Sequence of chain 1.A:
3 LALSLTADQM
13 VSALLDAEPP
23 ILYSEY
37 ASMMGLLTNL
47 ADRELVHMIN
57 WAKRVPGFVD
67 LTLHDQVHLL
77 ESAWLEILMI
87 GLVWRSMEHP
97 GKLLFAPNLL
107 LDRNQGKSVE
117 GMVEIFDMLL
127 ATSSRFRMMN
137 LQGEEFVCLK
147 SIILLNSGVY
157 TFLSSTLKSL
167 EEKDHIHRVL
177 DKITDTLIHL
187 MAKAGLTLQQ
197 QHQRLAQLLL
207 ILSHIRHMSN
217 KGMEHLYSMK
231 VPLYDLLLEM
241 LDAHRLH

The small molecule below binds the protein below.
Small molecule (SMILES): Oc1ccc([C@@H]2Oc3cccc(O)c3[C@@H]3CCC[C@@H]32)cc1

Binding-site contacts:
Ligand atom C18 contacts residue PHE101 of chain 1.A at 3.8 Å (hydrophobic).
Ligand atom C5 contacts residue ILE121 of chain 1.A at 3.6 Å (hydrophobic).
Ligand atom O22 contacts residue ARG91 of chain 1.A at 2.8 Å (salt-bridge).
Ligand atom C19 contacts residue LEU88 of chain 1.A at 4.0 Å (hydrophobic).
Ligand atom C16 contacts residue LEU81 of chain 1.A at 3.8 Å (hydrophobic).
Ligand atom C19 contacts residue PHE101 of chain 1.A at 3.9 Å (hydrophobic).
Ligand atom C23 contacts residue LEU46 of chain 1.A at 3.8 Å (hydrophobic).
Ligand atom C23 contacts residue ALA47 of chain 1.A at 4.2 Å (hydrophobic).
Ligand atom C6 contacts residue PHE101 of chain 1.A at 4.4 Å (hydrophobic).
Ligand atom C6 contacts residue ILE121 of chain 1.A at 4.1 Å (hydrophobic).
Ligand atom C6 contacts residue LEU125 of chain 1.A at 4.1 Å (hydrophobic).
Ligand atom C21 contacts residue GLU50 of chain 1.A at 3.1 Å.
Ligand atom C9 contacts residue PHE101 of chain 1.A at 3.9 Å (hydrophobic).
Ligand atom O8 contacts residue PHE101 of chain 1.A at 3.7 Å.
Ligand atom C21 contacts residue LEU84 of chain 1.A at 4.0 Å (hydrophobic).
Ligand atom C11 contacts residue LEU43 of chain 1.A at 4.2 Å (hydrophobic).
Ligand atom C20 contacts residue ARG91 of chain 1.A at 4.3 Å.
Ligand atom C2 contacts residue HIS221 of chain 1.A at 3.6 Å.
Ligand atom C16 contacts residue LEU222 of chain 1.A at 4.2 Å (hydrophobic).
Ligand atom C17 contacts residue ALA47 of chain 1.A at 4.0 Å (hydrophobic).
Ligand atom O3 contacts residue HIS221 of chain 1.A at 2.7 Å (h-bond).
Ligand atom C20 contacts residue LEU84 of chain 1.A at 3.6 Å (hydrophobic).
Ligand atom C4 contacts residue MET118 of chain 1.A at 4.0 Å (hydrophobic).
Ligand atom C4 contacts residue HIS221 of chain 1.A at 3.7 Å.
Ligand atom O3 contacts residue MET40 of chain 1.A at 3.5 Å.
Ligand atom C9 contacts residue LEU43 of chain 1.A at 4.2 Å (hydrophobic).
Ligand atom C23 contacts residue GLU50 of chain 1.A at 3.1 Å.
Ligand atom C15 contacts residue LEU222 of chain 1.A at 3.8 Å (hydrophobic).
Ligand atom C20 contacts residue LEU88 of chain 1.A at 4.0 Å (hydrophobic).
Ligand atom C24 contacts residue ALA47 of chain 1.A at 4.0 Å (hydrophobic).
Ligand atom C23 contacts residue LEU43 of chain 1.A at 4.3 Å (hydrophobic).
Ligand atom C16 contacts residue TRP80 of chain 1.A at 4.3 Å (hydrophobic).
Ligand atom C24 contacts residue LEU43 of chain 1.A at 3.6 Å (hydrophobic).
Ligand atom C4 contacts residue ILE121 of chain 1.A at 3.8 Å (hydrophobic).
Ligand atom C5 contacts residue MET118 of chain 1.A at 4.1 Å (hydrophobic).
Ligand atom O22 contacts residue GLU50 of chain 1.A at 2.5 Å (salt-bridge).
Ligand atom O22 contacts residue LEU84 of chain 1.A at 3.8 Å.
Ligand atom C17 contacts residue LEU81 of chain 1.A at 3.6 Å (hydrophobic).
Ligand atom C21 contacts residue ARG91 of chain 1.A at 3.6 Å.
Ligand atom C24 contacts residue PHE101 of chain 1.A at 4.0 Å (hydrophobic).